This small molecule binds to this protein.
Small molecule (SMILES): Nc1ncnc2c1ncn2[C@@H]1O[C@H](COP(=O)(O)OP(=O)(O)OP(O)(O)=S)[C@@H](O)[C@H]1O

Binding-site contacts:
Ligand atom O2A contacts residue LEU525 of chain 1.E at 3.2 Å (h-bond).
Ligand atom O3A contacts residue LYS523 of chain 1.E at 3.3 Å (salt-bridge).
Ligand atom O1B contacts residue THR524 of chain 1.E at 2.9 Å (h-bond).
Ligand atom N1 contacts residue ILE478 of chain 1.E at 3.5 Å.
Ligand atom O1B contacts residue LYS523 of chain 1.E at 3.7 Å.
Ligand atom O3G contacts residue ARG765 of chain 1.F at 2.2 Å (salt-bridge).
Ligand atom C2 contacts residue ASP477 of chain 1.E at 3.0 Å.
Ligand atom O1B contacts residue MG1 of chain 1.FA at 3.3 Å.
Ligand atom O1A contacts residue THR524 of chain 1.E at 3.4 Å (h-bond).
Ligand atom O4' contacts residue ALA684 of chain 1.E at 3.5 Å.
Ligand atom O3B contacts residue GLY520 of chain 1.E at 2.8 Å (h-bond).
Ligand atom N7 contacts residue CYS521 of chain 1.E at 3.3 Å.
Ligand atom C1' contacts residue THR687 of chain 1.E at 3.7 Å.
Ligand atom N6 contacts residue ILE478 of chain 1.E at 3.6 Å.
Ligand atom O2' contacts residue THR687 of chain 1.E at 3.5 Å (h-bond).
Ligand atom O2G contacts residue MG1 of chain 1.FA at 2.6 Å.
Ligand atom S1G contacts residue ARG765 of chain 1.F at 3.4 Å (salt-bridge).
Ligand atom C4 contacts residue LEU525 of chain 1.E at 3.5 Å (hydrophobic).
Ligand atom PG contacts residue ARG765 of chain 1.F at 3.3 Å.
Ligand atom O1A contacts residue MG1 of chain 1.FA at 2.6 Å.
Ligand atom C8 contacts residue ALA684 of chain 1.E at 3.7 Å (hydrophobic).
Ligand atom N1 contacts residue GLY479 of chain 1.E at 3.2 Å (h-bond).
Ligand atom N6 contacts residue GLY479 of chain 1.E at 3.5 Å (h-bond).
Ligand atom S1G contacts residue PRO635 of chain 1.F at 3.7 Å.
Ligand atom PB contacts residue LYS523 of chain 1.E at 3.6 Å.
Ligand atom O3G contacts residue ASN623 of chain 1.E at 3.0 Å (h-bond).
Ligand atom N7 contacts residue GLY522 of chain 1.E at 3.3 Å (h-bond).
Ligand atom O2A contacts residue LYS523 of chain 1.E at 3.7 Å.
Ligand atom O2B contacts residue LYS523 of chain 1.E at 2.9 Å (salt-bridge).
Ligand atom N3 contacts residue LEU525 of chain 1.E at 3.6 Å.
Ligand atom O2A contacts residue THR524 of chain 1.E at 3.3 Å.
Ligand atom PG contacts residue GLY520 of chain 1.E at 3.7 Å.
Ligand atom C8 contacts residue GLY522 of chain 1.E at 3.7 Å.
Ligand atom O3A contacts residue CYS521 of chain 1.E at 3.5 Å (h-bond).
Ligand atom O2B contacts residue GLY522 of chain 1.E at 3.7 Å.
Ligand atom O3A contacts residue GLY522 of chain 1.E at 3.0 Å (h-bond).
Ligand atom O2A contacts residue GLY522 of chain 1.E at 3.4 Å.
Ligand atom C8 contacts residue GLY683 of chain 1.E at 3.7 Å.
Ligand atom N1 contacts residue ASP477 of chain 1.E at 3.4 Å (salt-bridge).
Ligand atom O2B contacts residue CYS521 of chain 1.E at 3.6 Å.

Sequence of chain 1.E:
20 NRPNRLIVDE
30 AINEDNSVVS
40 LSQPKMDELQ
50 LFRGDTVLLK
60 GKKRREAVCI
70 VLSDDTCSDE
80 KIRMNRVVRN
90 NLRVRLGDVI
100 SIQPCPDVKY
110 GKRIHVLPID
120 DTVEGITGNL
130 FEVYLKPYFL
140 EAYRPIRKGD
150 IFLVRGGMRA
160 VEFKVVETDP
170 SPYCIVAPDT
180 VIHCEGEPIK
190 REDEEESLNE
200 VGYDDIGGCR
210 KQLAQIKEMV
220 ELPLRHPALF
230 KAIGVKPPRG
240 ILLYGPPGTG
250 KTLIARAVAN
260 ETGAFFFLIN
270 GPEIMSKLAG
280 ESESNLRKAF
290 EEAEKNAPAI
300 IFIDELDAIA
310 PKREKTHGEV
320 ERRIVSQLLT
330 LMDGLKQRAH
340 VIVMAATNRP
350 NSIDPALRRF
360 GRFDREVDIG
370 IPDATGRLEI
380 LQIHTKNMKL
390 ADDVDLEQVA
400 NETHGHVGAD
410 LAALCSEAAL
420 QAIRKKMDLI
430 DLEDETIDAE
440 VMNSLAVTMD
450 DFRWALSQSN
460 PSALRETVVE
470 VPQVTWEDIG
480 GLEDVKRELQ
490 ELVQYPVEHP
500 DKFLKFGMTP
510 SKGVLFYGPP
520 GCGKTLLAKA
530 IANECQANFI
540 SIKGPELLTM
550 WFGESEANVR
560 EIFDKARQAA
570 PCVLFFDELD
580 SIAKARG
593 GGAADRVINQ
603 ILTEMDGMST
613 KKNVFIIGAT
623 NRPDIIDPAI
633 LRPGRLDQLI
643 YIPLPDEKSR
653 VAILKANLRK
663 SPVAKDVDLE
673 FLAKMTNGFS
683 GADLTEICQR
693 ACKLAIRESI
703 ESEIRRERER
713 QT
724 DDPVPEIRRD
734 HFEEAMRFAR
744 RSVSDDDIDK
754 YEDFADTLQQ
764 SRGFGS

Sequence of chain 1.F:
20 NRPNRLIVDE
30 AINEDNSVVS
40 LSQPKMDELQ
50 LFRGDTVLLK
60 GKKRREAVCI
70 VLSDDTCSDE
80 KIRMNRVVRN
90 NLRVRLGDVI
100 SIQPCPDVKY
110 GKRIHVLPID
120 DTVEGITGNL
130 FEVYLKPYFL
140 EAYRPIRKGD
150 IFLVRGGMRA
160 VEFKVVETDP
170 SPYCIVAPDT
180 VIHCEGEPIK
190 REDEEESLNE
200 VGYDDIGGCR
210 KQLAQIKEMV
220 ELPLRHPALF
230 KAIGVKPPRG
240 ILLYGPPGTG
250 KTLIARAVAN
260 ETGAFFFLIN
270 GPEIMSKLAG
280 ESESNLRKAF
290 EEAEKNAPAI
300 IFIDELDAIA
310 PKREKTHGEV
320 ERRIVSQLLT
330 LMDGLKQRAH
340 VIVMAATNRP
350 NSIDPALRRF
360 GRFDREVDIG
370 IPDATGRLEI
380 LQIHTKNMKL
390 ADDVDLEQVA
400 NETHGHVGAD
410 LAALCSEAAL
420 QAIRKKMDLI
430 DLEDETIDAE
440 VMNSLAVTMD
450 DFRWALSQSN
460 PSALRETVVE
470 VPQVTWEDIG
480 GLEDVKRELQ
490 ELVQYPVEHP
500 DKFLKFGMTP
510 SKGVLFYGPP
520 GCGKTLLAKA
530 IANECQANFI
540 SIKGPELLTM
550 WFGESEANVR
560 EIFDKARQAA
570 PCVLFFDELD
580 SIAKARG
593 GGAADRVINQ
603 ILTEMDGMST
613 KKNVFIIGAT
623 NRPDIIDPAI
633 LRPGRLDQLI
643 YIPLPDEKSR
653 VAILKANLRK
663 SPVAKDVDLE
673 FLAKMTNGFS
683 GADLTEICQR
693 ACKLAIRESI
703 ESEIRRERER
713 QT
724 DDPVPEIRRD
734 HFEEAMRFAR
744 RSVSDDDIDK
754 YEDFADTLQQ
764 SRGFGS